A small-molecule ligand and the protein it binds are described below.
Small molecule (SMILES): O=C1N(Cc2ccc(CO)cc2)[C@H](Cc2ccccc2)[C@H](O)[C@@H](O)[C@@H](Cc2ccccc2)N1Cc1ccc(CO)cc1

Sequence of chain 1.A:
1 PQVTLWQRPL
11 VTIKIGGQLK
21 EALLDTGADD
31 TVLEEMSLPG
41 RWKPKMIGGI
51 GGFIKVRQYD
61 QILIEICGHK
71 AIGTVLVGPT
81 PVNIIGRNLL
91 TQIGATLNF

Binding-site contacts:
Ligand atom O1 contacts residue ILE50 of chain 1.A at 3.4 Å (h-bond).
Ligand atom C4 contacts residue ASP25 of chain 1.B at 3.0 Å.
Ligand atom O5 contacts residue ASP25 of chain 1.B at 2.4 Å (salt-bridge).
Ligand atom O4 contacts residue GLY27 of chain 1.A at 3.6 Å.
Ligand atom C26 contacts residue ILE50 of chain 1.B at 2.8 Å (hydrophobic).
Ligand atom O5 contacts residue GLY27 of chain 1.B at 3.5 Å.
Ligand atom O4 contacts residue ALA28 of chain 1.A at 3.5 Å (h-bond).
Ligand atom O77 contacts residue ALA28 of chain 1.B at 3.4 Å.
Ligand atom C70 contacts residue ILE50 of chain 1.A at 3.1 Å (hydrophobic).
Ligand atom C60 contacts residue ASP25 of chain 1.A at 3.2 Å.
Ligand atom C71 contacts residue ILE50 of chain 1.A at 3.0 Å (hydrophobic).
Ligand atom O27 contacts residue ALA28 of chain 1.A at 3.4 Å.
Ligand atom C27 contacts residue ALA28 of chain 1.A at 3.5 Å (hydrophobic).
Ligand atom C5 contacts residue ASP25 of chain 1.B at 2.6 Å.
Ligand atom O4 contacts residue ASP25 of chain 1.B at 2.4 Å (salt-bridge).
Ligand atom N7 contacts residue ILE50 of chain 1.A at 3.6 Å.
Ligand atom C25 contacts residue ALA28 of chain 1.A at 3.1 Å (hydrophobic).
Ligand atom O77 contacts residue ASP29 of chain 1.B at 3.0 Å (salt-bridge).
Ligand atom O5 contacts residue ALA28 of chain 1.B at 3.3 Å (h-bond).
Ligand atom C4 contacts residue ASP25 of chain 1.A at 3.1 Å.
Ligand atom C24 contacts residue ALA28 of chain 1.A at 3.5 Å (hydrophobic).
Ligand atom C76 contacts residue ILE50 of chain 1.A at 2.9 Å (hydrophobic).
Ligand atom C30 contacts residue ILE84 of chain 1.B at 3.5 Å (hydrophobic).
Ligand atom C5 contacts residue ASP25 of chain 1.A at 3.4 Å.
Ligand atom O27 contacts residue ASP29 of chain 1.A at 3.1 Å (salt-bridge).
Ligand atom C75 contacts residue ALA28 of chain 1.B at 3.0 Å (hydrophobic).
Ligand atom C74 contacts residue ALA28 of chain 1.B at 3.5 Å (hydrophobic).
Ligand atom C33 contacts residue GLY49 of chain 1.A at 3.6 Å.
Ligand atom O5 contacts residue ASP25 of chain 1.A at 2.5 Å (salt-bridge).
Ligand atom C77 contacts residue ALA28 of chain 1.B at 3.5 Å (hydrophobic).
Ligand atom N2 contacts residue ILE50 of chain 1.B at 3.6 Å.
Ligand atom C62 contacts residue ILE50 of chain 1.B at 3.3 Å (hydrophobic).
Ligand atom O1 contacts residue ILE50 of chain 1.B at 3.4 Å (h-bond).
Ligand atom C25 contacts residue ILE50 of chain 1.B at 3.6 Å (hydrophobic).
Ligand atom C33 contacts residue PRO81 of chain 1.B at 3.6 Å (hydrophobic).
Ligand atom C32 contacts residue ILE50 of chain 1.A at 3.2 Å (hydrophobic).
Ligand atom O4 contacts residue ASP25 of chain 1.A at 2.6 Å (salt-bridge).
Ligand atom O77 contacts residue ASP30 of chain 1.B at 3.5 Å (salt-bridge).
Ligand atom C20 contacts residue ILE50 of chain 1.B at 3.2 Å (hydrophobic).
Ligand atom C21 contacts residue ILE50 of chain 1.B at 3.2 Å (hydrophobic).

Sequence of chain 1.B:
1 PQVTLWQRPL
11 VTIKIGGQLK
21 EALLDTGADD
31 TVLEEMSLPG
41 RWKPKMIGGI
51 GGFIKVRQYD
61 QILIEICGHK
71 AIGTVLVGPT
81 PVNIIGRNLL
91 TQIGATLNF